Binding-site contacts:
Ligand atom O5P contacts residue SER435 of chain 1.D at 3.1 Å (h-bond).
Ligand atom O4 contacts residue GLY436 of chain 1.D at 3.8 Å.
Ligand atom O4P contacts residue THR350 of chain 1.D at 2.7 Å (h-bond).
Ligand atom C6 contacts residue SER353 of chain 1.D at 3.7 Å.
Ligand atom P1 contacts residue ARG405 of chain 1.D at 3.7 Å.
Ligand atom O5 contacts residue LEU347 of chain 1.D at 3.8 Å.
Ligand atom O4P contacts residue THR349 of chain 1.D at 3.2 Å (h-bond).
Ligand atom O4 contacts residue THR438 of chain 1.D at 3.5 Å (h-bond).
Ligand atom P2 contacts residue THR349 of chain 1.D at 3.7 Å.
Ligand atom O3 contacts residue TRP398 of chain 1.D at 3.6 Å.
Ligand atom C4 contacts residue GLY434 of chain 1.D at 3.3 Å.
Ligand atom O3P contacts residue TRP398 of chain 1.D at 2.8 Å (h-bond).
Ligand atom O4P contacts residue THR348 of chain 1.D at 3.5 Å (h-bond).
Ligand atom O2 contacts residue LEU347 of chain 1.D at 3.5 Å.
Ligand atom C3 contacts residue GLY434 of chain 1.D at 3.5 Å.
Ligand atom O4P contacts residue SER435 of chain 1.D at 2.9 Å (h-bond).
Ligand atom O1P contacts residue GLY434 of chain 1.D at 2.8 Å (h-bond).
Ligand atom O3P contacts residue ARG405 of chain 1.D at 2.8 Å (salt-bridge).
Ligand atom P2 contacts residue SER435 of chain 1.D at 3.5 Å.
Ligand atom O1P contacts residue PRO433 of chain 1.D at 3.6 Å.
Ligand atom O5P contacts residue GLY436 of chain 1.D at 2.8 Å (h-bond).
Ligand atom O4 contacts residue GLY434 of chain 1.D at 2.6 Å (h-bond).
Ligand atom O1 contacts residue GLY434 of chain 1.D at 3.7 Å.
Ligand atom P2 contacts residue SER353 of chain 1.D at 3.6 Å.
Ligand atom O5P contacts residue SER353 of chain 1.D at 3.6 Å.
Ligand atom O6P contacts residue SER353 of chain 1.D at 2.6 Å (h-bond).
Ligand atom O4 contacts residue TYR437 of chain 1.D at 2.8 Å (h-bond).
Ligand atom O6 contacts residue THR348 of chain 1.D at 3.5 Å.
Ligand atom O6 contacts residue THR349 of chain 1.D at 3.0 Å (h-bond).
Ligand atom C6 contacts residue THR438 of chain 1.D at 3.5 Å.
Ligand atom C1 contacts residue ARG405 of chain 1.D at 3.8 Å.
Ligand atom C3 contacts residue ARG432 of chain 1.D at 3.2 Å.
Ligand atom O3 contacts residue ARG432 of chain 1.D at 2.7 Å (salt-bridge).
Ligand atom O2 contacts residue GLY430 of chain 1.D at 3.6 Å (h-bond).
Ligand atom O6P contacts residue THR348 of chain 1.D at 2.6 Å (h-bond).
Ligand atom C6 contacts residue LEU347 of chain 1.D at 3.6 Å (hydrophobic).
Ligand atom C5 contacts residue GLY434 of chain 1.D at 3.4 Å.
Ligand atom P2 contacts residue THR348 of chain 1.D at 3.5 Å.
Ligand atom O3 contacts residue GLY430 of chain 1.D at 3.1 Å.
Ligand atom O2P contacts residue ARG405 of chain 1.D at 2.7 Å (salt-bridge).

This small molecule binds to this protein.
Small molecule (SMILES): O=P(O)(O)OC[C@H]1O[C@](O)(COP(=O)(O)O)[C@@H](O)[C@@H]1O

Sequence of chain 1.D:
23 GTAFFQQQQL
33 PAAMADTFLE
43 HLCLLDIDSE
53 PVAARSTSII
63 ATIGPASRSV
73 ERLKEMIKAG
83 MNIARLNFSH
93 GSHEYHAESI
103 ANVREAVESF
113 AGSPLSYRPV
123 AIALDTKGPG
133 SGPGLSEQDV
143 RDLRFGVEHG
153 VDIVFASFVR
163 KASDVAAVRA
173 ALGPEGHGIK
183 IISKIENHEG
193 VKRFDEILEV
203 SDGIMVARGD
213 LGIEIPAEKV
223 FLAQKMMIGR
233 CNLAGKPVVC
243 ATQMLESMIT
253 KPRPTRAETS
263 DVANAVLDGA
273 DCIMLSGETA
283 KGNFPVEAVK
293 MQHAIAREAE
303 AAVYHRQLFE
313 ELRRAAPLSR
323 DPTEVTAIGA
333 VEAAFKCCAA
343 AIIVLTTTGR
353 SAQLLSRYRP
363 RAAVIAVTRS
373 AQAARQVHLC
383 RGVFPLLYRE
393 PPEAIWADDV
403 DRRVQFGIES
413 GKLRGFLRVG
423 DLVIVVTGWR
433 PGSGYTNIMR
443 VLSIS